Sequence of chain 1.A:
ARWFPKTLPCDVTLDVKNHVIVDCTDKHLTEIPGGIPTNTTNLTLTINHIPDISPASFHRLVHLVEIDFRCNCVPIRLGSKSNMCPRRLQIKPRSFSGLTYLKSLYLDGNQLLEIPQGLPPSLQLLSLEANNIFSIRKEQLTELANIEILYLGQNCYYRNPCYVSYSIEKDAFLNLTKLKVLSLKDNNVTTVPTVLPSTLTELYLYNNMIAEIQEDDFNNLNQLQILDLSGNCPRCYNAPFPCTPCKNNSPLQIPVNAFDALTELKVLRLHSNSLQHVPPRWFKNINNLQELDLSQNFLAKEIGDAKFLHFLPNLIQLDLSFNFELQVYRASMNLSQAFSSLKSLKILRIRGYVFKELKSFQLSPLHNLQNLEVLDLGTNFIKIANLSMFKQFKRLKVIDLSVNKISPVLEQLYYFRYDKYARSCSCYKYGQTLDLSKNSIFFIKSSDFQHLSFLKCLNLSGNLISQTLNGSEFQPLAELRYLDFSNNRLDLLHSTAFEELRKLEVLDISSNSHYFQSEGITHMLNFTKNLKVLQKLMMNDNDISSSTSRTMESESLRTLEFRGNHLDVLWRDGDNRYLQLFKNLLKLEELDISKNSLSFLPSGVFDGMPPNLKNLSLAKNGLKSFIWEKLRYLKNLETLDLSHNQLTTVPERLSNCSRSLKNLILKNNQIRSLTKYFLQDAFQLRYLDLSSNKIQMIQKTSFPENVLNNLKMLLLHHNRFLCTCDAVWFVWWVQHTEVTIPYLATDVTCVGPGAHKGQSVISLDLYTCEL

Binding-site contacts:
Ligand atom C8 contacts residue GLY562 of chain 1.B at 3.3 Å.
Ligand atom N1 contacts residue THR564 of chain 1.B at 2.9 Å (h-bond).
Ligand atom C2 contacts residue PHE386 of chain 1.A at 3.7 Å (hydrophobic).
Ligand atom C7 contacts residue PHE329 of chain 1.A at 3.9 Å (hydrophobic).
Ligand atom C8 contacts residue PHE329 of chain 1.A at 3.9 Å (hydrophobic).
Ligand atom C1 contacts residue PHE386 of chain 1.A at 3.5 Å (hydrophobic).
Ligand atom C contacts residue ASP533 of chain 1.B at 3.6 Å.
Ligand atom C14 contacts residue VAL333 of chain 1.A at 3.9 Å (hydrophobic).
Ligand atom C10 contacts residue TYR334 of chain 1.A at 3.8 Å (hydrophobic).
Ligand atom C5 contacts residue PHE329 of chain 1.A at 3.7 Å (hydrophobic).
Ligand atom C contacts residue PHE386 of chain 1.A at 3.4 Å (hydrophobic).
Ligand atom N3 contacts residue PHE386 of chain 1.A at 3.7 Å.
Ligand atom C2 contacts residue THR564 of chain 1.B at 3.8 Å.
Ligand atom N2 contacts residue THR510 of chain 1.B at 3.8 Å.
Ligand atom O contacts residue PHE386 of chain 1.A at 3.7 Å.
Ligand atom N2 contacts residue PHE386 of chain 1.A at 3.4 Å.
Ligand atom C2 contacts residue ASP533 of chain 1.B at 3.6 Å.
Ligand atom N contacts residue PHE386 of chain 1.A at 3.7 Å.
Ligand atom N1 contacts residue ILE563 of chain 1.B at 3.9 Å.
Ligand atom C7 contacts residue PHE386 of chain 1.A at 3.8 Å (hydrophobic).
Ligand atom N4 contacts residue ASP533 of chain 1.B at 2.5 Å (salt-bridge).
Ligand atom O contacts residue THR510 of chain 1.B at 3.6 Å.
Ligand atom C8 contacts residue PHE386 of chain 1.A at 3.8 Å (hydrophobic).
Ligand atom O1 contacts residue THR564 of chain 1.B at 3.7 Å.
Ligand atom C6 contacts residue PHE329 of chain 1.A at 3.8 Å (hydrophobic).
Ligand atom C2 contacts residue ILE563 of chain 1.B at 3.8 Å (hydrophobic).
Ligand atom C4 contacts residue ASP533 of chain 1.B at 3.7 Å.
Ligand atom C11 contacts residue TYR334 of chain 1.A at 3.6 Å (hydrophobic).
Ligand atom C7 contacts residue GLY562 of chain 1.B at 3.0 Å.
Ligand atom N4 contacts residue ILE563 of chain 1.B at 3.2 Å.
Ligand atom C3 contacts residue THR564 of chain 1.B at 3.8 Å.
Ligand atom N1 contacts residue LEU535 of chain 1.B at 3.8 Å.
Ligand atom C2 contacts residue LEU535 of chain 1.B at 3.8 Å (hydrophobic).
Ligand atom C11 contacts residue LEU535 of chain 1.B at 3.6 Å (hydrophobic).
Ligand atom C15 contacts residue VAL333 of chain 1.A at 3.4 Å (hydrophobic).
Ligand atom C12 contacts residue LEU535 of chain 1.B at 3.9 Å (hydrophobic).
Ligand atom N4 contacts residue THR564 of chain 1.B at 3.3 Å (h-bond).
Ligand atom N2 contacts residue ASP533 of chain 1.B at 2.7 Å (salt-bridge).
Ligand atom C14 contacts residue VAL359 of chain 1.A at 3.8 Å (hydrophobic).
Ligand atom C4 contacts residue PHE386 of chain 1.A at 3.5 Å (hydrophobic).

The small molecule below binds the protein below.
Small molecule (SMILES): CCCCOc1nc(N)c2[nH]c(=O)n(Cc3ccccc3)c2n1

Sequence of chain 1.B:
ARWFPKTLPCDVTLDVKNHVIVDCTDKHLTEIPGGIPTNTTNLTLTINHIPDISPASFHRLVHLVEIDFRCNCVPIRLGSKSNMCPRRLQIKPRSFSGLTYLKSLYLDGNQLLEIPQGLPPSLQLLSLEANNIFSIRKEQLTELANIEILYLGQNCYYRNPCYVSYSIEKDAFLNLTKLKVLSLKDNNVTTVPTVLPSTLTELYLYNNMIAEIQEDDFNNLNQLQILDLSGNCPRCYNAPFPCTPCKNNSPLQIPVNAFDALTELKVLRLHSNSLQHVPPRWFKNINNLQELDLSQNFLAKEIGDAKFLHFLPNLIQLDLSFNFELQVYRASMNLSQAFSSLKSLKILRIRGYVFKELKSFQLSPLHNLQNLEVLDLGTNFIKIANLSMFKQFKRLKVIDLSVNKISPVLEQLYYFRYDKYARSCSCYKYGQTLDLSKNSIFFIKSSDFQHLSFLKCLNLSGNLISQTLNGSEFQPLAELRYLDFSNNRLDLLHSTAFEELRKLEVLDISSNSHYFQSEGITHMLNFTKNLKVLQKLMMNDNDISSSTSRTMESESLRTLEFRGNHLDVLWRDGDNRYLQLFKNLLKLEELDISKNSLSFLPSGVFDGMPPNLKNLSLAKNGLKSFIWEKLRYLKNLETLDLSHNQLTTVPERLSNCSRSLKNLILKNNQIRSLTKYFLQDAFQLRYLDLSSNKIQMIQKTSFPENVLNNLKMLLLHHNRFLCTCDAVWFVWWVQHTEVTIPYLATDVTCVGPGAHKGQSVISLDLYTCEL